Sequence of chain 1.A:
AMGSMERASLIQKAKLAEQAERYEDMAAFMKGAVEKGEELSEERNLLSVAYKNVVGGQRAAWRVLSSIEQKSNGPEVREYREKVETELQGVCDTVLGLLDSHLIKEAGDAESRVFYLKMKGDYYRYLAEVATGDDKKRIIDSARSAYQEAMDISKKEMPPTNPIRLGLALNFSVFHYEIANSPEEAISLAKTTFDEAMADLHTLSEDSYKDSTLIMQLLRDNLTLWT

Sequence of chain 1.B:
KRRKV

The protein below binds the small molecule below.
Small molecule (SMILES): CC(C)C1=C2[C@@H](O[C@H]3O[C@H](CO)[C@H](O)[C@@H](O)[C@H]3O)[C@H](O)[C@H](C)[C@@H]3CC[C@H](CO)/C3=C/[C@@]2(C)CC1

Binding-site contacts:
Ligand atom CAI contacts residue GLY175 of chain 1.A at 4.2 Å.
Ligand atom CAK contacts residue VAL6 of chain 1.B at 3.8 Å (hydrophobic).
Ligand atom OBH contacts residue PHE123 of chain 1.A at 4.0 Å.
Ligand atom CAJ contacts residue ILE172 of chain 1.A at 4.2 Å (hydrophobic).
Ligand atom CAM contacts residue VAL6 of chain 1.B at 3.9 Å (hydrophobic).
Ligand atom CAH contacts residue PRO171 of chain 1.A at 4.2 Å (hydrophobic).
Ligand atom CAA contacts residue PRO171 of chain 1.A at 4.1 Å (hydrophobic).
Ligand atom OAU contacts residue PRO171 of chain 1.A at 3.9 Å.
Ligand atom CAO contacts residue ASN46 of chain 1.A at 3.6 Å.
Ligand atom CAJ contacts residue GLY175 of chain 1.A at 4.1 Å.
Ligand atom CAI contacts residue VAL6 of chain 1.B at 4.0 Å (hydrophobic).
Ligand atom CAI contacts residue ILE172 of chain 1.A at 4.3 Å (hydrophobic).
Ligand atom CAS contacts residue ASN46 of chain 1.A at 3.5 Å.
Ligand atom CAR contacts residue LEU222 of chain 1.A at 4.0 Å (hydrophobic).
Ligand atom CAV contacts residue LYS126 of chain 1.A at 3.9 Å.
Ligand atom CAG contacts residue ASN46 of chain 1.A at 4.5 Å.
Ligand atom CAV contacts residue SER49 of chain 1.A at 4.2 Å.
Ligand atom CAC contacts residue VAL6 of chain 1.B at 4.2 Å (hydrophobic).
Ligand atom O5 contacts residue ASN46 of chain 1.A at 3.8 Å.
Ligand atom OBH contacts residue SER49 of chain 1.A at 3.8 Å.
Ligand atom CAL contacts residue VAL50 of chain 1.A at 4.3 Å (hydrophobic).
Ligand atom CAV contacts residue PHE123 of chain 1.A at 3.5 Å (hydrophobic).
Ligand atom CAJ contacts residue LYS126 of chain 1.A at 3.8 Å.
Ligand atom CAS contacts residue ILE172 of chain 1.A at 4.0 Å (hydrophobic).
Ligand atom CAJ contacts residue VAL6 of chain 1.B at 4.0 Å (hydrophobic).
Ligand atom CAD contacts residue VAL6 of chain 1.B at 4.3 Å (hydrophobic).
Ligand atom CAI contacts residue PRO171 of chain 1.A at 3.3 Å (hydrophobic).
Ligand atom CAS contacts residue PHE123 of chain 1.A at 4.1 Å (hydrophobic).
Ligand atom CAJ contacts residue PRO171 of chain 1.A at 4.0 Å (hydrophobic).
Ligand atom O6 contacts residue VAL50 of chain 1.A at 4.5 Å.
Ligand atom C1 contacts residue ASN46 of chain 1.A at 3.8 Å.
Ligand atom CAI contacts residue ILE223 of chain 1.A at 4.0 Å (hydrophobic).
Ligand atom CAQ contacts residue ILE223 of chain 1.A at 4.0 Å (hydrophobic).
Ligand atom O6 contacts residue GLU18 of chain 1.A at 4.2 Å.
Ligand atom CAK contacts residue LYS126 of chain 1.A at 4.0 Å.
Ligand atom OBH contacts residue LYS126 of chain 1.A at 2.8 Å (salt-bridge).
Ligand atom CAQ contacts residue VAL6 of chain 1.B at 4.0 Å (hydrophobic).
Ligand atom CAO contacts residue VAL50 of chain 1.A at 3.9 Å (hydrophobic).
Ligand atom O2 contacts residue ASP219 of chain 1.A at 4.1 Å.
Ligand atom CAQ contacts residue LEU222 of chain 1.A at 3.9 Å (hydrophobic).